Sequence of chain 2.A:
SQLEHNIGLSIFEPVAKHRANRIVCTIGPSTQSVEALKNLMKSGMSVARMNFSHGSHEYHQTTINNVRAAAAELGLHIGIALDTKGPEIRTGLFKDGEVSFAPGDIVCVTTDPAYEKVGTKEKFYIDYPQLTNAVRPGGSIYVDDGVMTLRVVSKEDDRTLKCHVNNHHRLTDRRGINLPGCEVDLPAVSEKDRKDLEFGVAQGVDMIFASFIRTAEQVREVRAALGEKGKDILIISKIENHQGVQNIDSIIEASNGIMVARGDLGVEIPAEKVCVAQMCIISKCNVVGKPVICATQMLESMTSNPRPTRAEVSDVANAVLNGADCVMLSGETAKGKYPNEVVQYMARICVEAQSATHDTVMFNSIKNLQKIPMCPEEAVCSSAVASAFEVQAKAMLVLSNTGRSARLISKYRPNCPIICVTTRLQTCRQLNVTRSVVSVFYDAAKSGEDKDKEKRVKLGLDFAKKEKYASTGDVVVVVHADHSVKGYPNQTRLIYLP

Binding-site contacts:
Ligand atom O3 contacts residue LYS239 of chain 2.A at 2.8 Å (salt-bridge).
Ligand atom C2 contacts residue ARG263 of chain 2.A at 4.4 Å.
Ligand atom C2 contacts residue GLU241 of chain 2.A at 3.6 Å.
Ligand atom O2 contacts residue ALA262 of chain 2.A at 3.9 Å.
Ligand atom O2 contacts residue ASP265 of chain 2.A at 2.7 Å (salt-bridge).
Ligand atom O1 contacts residue LYS239 of chain 2.A at 3.5 Å (salt-bridge).
Ligand atom O3 contacts residue ALA262 of chain 2.A at 4.2 Å.
Ligand atom O3 contacts residue ASP265 of chain 2.A at 3.9 Å.
Ligand atom O4 contacts residue MG1 of chain 2.C at 4.4 Å.
Ligand atom O2 contacts residue MG1 of chain 2.C at 2.5 Å.
Ligand atom C1 contacts residue LYS239 of chain 2.A at 3.5 Å.
Ligand atom O1 contacts residue MG1 of chain 2.C at 4.2 Å.
Ligand atom O4 contacts residue THR297 of chain 2.A at 2.5 Å (h-bond).
Ligand atom O2 contacts residue GLY264 of chain 2.A at 3.4 Å.
Ligand atom C2 contacts residue MG1 of chain 2.C at 3.2 Å.
Ligand atom O3 contacts residue MG1 of chain 2.C at 2.0 Å.
Ligand atom O1 contacts residue MET329 of chain 2.A at 4.1 Å.
Ligand atom O2 contacts residue GLU241 of chain 2.A at 2.9 Å (salt-bridge).
Ligand atom O4 contacts residue ASP265 of chain 2.A at 3.9 Å.
Ligand atom O4 contacts residue GLY264 of chain 2.A at 2.8 Å (h-bond).
Ligand atom O1 contacts residue ARG50 of chain 2.A at 4.1 Å.
Ligand atom C2 contacts residue ASP265 of chain 2.A at 3.7 Å.
Ligand atom C1 contacts residue THR297 of chain 2.A at 4.1 Å.
Ligand atom O1 contacts residue ALA262 of chain 2.A at 4.0 Å.
Ligand atom O4 contacts residue ALA262 of chain 2.A at 3.2 Å.
Ligand atom O3 contacts residue GLU241 of chain 2.A at 3.0 Å (salt-bridge).
Ligand atom O1 contacts residue THR297 of chain 2.A at 3.7 Å.
Ligand atom O4 contacts residue ARG263 of chain 2.A at 3.4 Å (salt-bridge).
Ligand atom O1 contacts residue MET260 of chain 2.A at 4.2 Å.
Ligand atom C1 contacts residue ALA262 of chain 2.A at 3.8 Å (hydrophobic).
Ligand atom C2 contacts residue GLY264 of chain 2.A at 3.6 Å.
Ligand atom C1 contacts residue MG1 of chain 2.C at 3.0 Å.
Ligand atom C2 contacts residue ALA262 of chain 2.A at 3.6 Å (hydrophobic).
Ligand atom C2 contacts residue THR297 of chain 2.A at 3.6 Å.
Ligand atom C1 contacts residue GLU241 of chain 2.A at 3.6 Å.

The small molecule below binds the protein below.
Small molecule (SMILES): O=C([O-])C(=O)[O-]